Sequence of chain 1.C:
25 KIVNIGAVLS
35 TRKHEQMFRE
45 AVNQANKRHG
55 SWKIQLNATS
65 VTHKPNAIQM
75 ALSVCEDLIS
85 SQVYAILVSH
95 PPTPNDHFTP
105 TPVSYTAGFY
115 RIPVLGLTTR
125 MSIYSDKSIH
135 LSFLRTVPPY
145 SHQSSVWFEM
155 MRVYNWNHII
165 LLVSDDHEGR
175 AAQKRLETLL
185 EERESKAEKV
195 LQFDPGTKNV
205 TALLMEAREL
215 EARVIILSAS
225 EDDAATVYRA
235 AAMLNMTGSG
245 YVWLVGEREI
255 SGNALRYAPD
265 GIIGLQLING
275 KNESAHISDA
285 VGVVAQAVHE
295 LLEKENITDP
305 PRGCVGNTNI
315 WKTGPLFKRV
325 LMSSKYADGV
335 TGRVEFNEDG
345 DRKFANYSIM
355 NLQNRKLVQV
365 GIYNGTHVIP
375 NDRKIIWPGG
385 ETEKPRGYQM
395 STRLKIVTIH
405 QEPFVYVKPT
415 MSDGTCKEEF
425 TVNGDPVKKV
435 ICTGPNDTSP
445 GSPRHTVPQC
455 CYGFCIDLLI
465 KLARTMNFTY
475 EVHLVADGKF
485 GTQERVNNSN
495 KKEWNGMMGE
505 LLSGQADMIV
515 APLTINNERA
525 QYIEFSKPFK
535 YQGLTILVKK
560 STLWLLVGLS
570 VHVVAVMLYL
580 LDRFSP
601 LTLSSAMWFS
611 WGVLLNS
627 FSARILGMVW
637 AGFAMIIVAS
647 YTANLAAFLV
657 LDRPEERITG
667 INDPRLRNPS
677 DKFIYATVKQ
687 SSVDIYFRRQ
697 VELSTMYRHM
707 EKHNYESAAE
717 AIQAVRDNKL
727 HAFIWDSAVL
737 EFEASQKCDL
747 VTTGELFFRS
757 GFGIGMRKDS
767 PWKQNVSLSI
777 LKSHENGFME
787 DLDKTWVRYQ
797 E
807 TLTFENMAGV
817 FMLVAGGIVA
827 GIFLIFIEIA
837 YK

The protein below binds the small molecule below.
Small molecule (SMILES): CC(=O)N[C@@H]1[C@@H](O)[C@H](O)[C@@H](CO)O[C@H]1O

Binding-site contacts:
Ligand atom C4 contacts residue ASN239 of chain 1.C at 4.2 Å.
Ligand atom C1 contacts residue ASN239 of chain 1.C at 1.4 Å.
Ligand atom N2 contacts residue ASN239 of chain 1.C at 3.5 Å (h-bond).
Ligand atom C7 contacts residue ASN239 of chain 1.C at 4.4 Å.
Ligand atom C2 contacts residue ASN239 of chain 1.C at 2.5 Å.
Ligand atom C3 contacts residue ASN239 of chain 1.C at 3.6 Å.
Ligand atom O7 contacts residue ASN239 of chain 1.C at 4.5 Å.
Ligand atom C5 contacts residue ASN239 of chain 1.C at 3.6 Å.
Ligand atom O5 contacts residue ASN239 of chain 1.C at 2.3 Å (h-bond).
Ligand atom O3 contacts residue ASN239 of chain 1.C at 3.8 Å.